Sequence of chain 1.K:
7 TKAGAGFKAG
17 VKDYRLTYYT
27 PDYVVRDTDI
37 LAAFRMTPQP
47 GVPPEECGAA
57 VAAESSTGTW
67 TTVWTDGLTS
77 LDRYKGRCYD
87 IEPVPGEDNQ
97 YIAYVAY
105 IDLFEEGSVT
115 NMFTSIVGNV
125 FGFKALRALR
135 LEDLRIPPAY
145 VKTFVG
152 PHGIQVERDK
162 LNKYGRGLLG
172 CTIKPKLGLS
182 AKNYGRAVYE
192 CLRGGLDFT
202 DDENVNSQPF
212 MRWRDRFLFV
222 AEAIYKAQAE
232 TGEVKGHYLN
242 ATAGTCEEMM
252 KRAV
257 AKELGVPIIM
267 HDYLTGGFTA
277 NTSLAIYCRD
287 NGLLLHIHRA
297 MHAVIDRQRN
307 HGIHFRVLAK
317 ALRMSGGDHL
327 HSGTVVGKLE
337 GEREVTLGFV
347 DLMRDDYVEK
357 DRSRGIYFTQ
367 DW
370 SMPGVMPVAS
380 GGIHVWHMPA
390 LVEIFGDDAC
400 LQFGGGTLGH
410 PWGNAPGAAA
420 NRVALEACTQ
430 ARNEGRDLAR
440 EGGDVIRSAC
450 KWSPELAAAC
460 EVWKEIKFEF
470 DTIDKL

This protein binds this small molecule.
Small molecule (SMILES): O=C(O)[C@@](O)(COP(=O)(O)O)[C@H](O)[C@H](O)COP(=O)(O)O

Sequence of chain 1.O:
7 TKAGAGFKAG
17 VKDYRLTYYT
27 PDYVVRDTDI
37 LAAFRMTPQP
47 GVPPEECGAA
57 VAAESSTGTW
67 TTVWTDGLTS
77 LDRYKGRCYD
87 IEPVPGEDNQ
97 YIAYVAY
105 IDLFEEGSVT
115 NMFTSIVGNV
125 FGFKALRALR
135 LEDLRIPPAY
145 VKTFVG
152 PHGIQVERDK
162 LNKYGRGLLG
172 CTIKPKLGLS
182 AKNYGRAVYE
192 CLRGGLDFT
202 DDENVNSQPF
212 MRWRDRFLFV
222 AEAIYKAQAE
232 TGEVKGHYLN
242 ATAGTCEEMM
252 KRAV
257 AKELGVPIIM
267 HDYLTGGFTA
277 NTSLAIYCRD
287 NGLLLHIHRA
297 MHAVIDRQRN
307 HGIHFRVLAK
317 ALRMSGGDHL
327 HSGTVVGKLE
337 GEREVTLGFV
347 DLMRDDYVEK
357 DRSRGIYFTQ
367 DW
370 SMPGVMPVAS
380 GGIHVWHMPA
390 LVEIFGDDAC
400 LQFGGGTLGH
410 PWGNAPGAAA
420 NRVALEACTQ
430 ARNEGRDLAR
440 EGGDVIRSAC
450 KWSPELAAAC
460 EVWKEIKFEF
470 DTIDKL

Binding-site contacts:
Ligand atom C contacts residue LYS175 of chain 1.O at 3.4 Å.
Ligand atom O6 contacts residue GLU60 of chain 1.K at 3.4 Å (salt-bridge).
Ligand atom O2P contacts residue THR65 of chain 1.K at 3.3 Å (h-bond).
Ligand atom O2P contacts residue LYS334 of chain 1.O at 2.9 Å (salt-bridge).
Ligand atom C2 contacts residue MG1 of chain 1.VB at 2.7 Å.
Ligand atom O2P contacts residue GLY381 of chain 1.O at 2.8 Å (h-bond).
Ligand atom O7 contacts residue ASN123 of chain 1.K at 2.9 Å (h-bond).
Ligand atom O7 contacts residue LYS177 of chain 1.O at 2.7 Å (salt-bridge).
Ligand atom O7 contacts residue LYS175 of chain 1.O at 3.4 Å (salt-bridge).
Ligand atom O3 contacts residue KCX201 of chain 1.O at 2.5 Å (h-bond).
Ligand atom O1P contacts residue THR65 of chain 1.K at 2.6 Å (h-bond).
Ligand atom O1P contacts residue GLY404 of chain 1.O at 2.8 Å (h-bond).
Ligand atom O7 contacts residue MG1 of chain 1.VB at 2.1 Å.
Ligand atom O6 contacts residue LYS334 of chain 1.O at 2.8 Å (salt-bridge).
Ligand atom O2 contacts residue MG1 of chain 1.VB at 2.1 Å.
Ligand atom O1P contacts residue LYS175 of chain 1.O at 3.3 Å.
Ligand atom O6P contacts residue ARG295 of chain 1.O at 2.9 Å (salt-bridge).
Ligand atom O2 contacts residue THR173 of chain 1.O at 2.9 Å (h-bond).
Ligand atom O3 contacts residue MG1 of chain 1.VB at 2.1 Å.
Ligand atom P1 contacts residue THR65 of chain 1.K at 3.4 Å.
Ligand atom O4 contacts residue GLY380 of chain 1.O at 3.4 Å (h-bond).
Ligand atom O7 contacts residue ASP203 of chain 1.O at 3.0 Å (salt-bridge).
Ligand atom O7 contacts residue GLU204 of chain 1.O at 3.1 Å (salt-bridge).
Ligand atom O3P contacts residue GLY403 of chain 1.O at 2.8 Å (h-bond).
Ligand atom O2 contacts residue KCX201 of chain 1.O at 3.1 Å (h-bond).
Ligand atom C contacts residue MG1 of chain 1.VB at 2.8 Å.
Ligand atom O5P contacts residue SER379 of chain 1.O at 3.4 Å (h-bond).
Ligand atom O2 contacts residue LYS175 of chain 1.O at 3.0 Å (salt-bridge).
Ligand atom O4P contacts residue ARG295 of chain 1.O at 3.0 Å (salt-bridge).
Ligand atom C contacts residue ASN123 of chain 1.K at 3.5 Å.
Ligand atom C3 contacts residue MG1 of chain 1.VB at 2.9 Å.
Ligand atom O3 contacts residue HIS294 of chain 1.O at 2.9 Å (h-bond).
Ligand atom O1 contacts residue LYS175 of chain 1.O at 3.2 Å (salt-bridge).
Ligand atom O5P contacts residue HIS327 of chain 1.O at 2.8 Å (h-bond).
Ligand atom O4 contacts residue SER379 of chain 1.O at 2.7 Å (h-bond).
Ligand atom O2P contacts residue TRP66 of chain 1.K at 3.1 Å.
Ligand atom C3 contacts residue KCX201 of chain 1.O at 3.0 Å.
Ligand atom O3 contacts residue GLU204 of chain 1.O at 2.8 Å (salt-bridge).
Ligand atom O2P contacts residue GLY380 of chain 1.O at 3.4 Å.
Ligand atom O2 contacts residue ASP203 of chain 1.O at 3.3 Å (salt-bridge).